The protein below binds the small molecule below.
Small molecule (SMILES): Nc1nc(O)c2nc(CNc3ccc(C(=O)O)cc3)cnc2n1

Sequence of chain 2.D:
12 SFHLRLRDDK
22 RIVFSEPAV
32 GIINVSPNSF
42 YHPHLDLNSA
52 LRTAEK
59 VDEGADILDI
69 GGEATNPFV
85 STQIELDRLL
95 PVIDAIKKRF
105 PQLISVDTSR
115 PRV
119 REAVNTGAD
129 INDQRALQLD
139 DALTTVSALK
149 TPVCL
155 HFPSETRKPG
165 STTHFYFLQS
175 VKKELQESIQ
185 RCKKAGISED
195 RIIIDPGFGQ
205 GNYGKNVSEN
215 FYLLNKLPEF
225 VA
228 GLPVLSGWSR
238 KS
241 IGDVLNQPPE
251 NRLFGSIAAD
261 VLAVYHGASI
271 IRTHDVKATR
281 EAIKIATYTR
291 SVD

Binding-site contacts:
Ligand atom C21 contacts residue PRO75 of chain 2.D at 3.6 Å (hydrophobic).
Ligand atom C17 contacts residue TYR207 of chain 2.D at 3.5 Å (hydrophobic).
Ligand atom C2 contacts residue LYS238 of chain 2.D at 3.6 Å.
Ligand atom C7 contacts residue ASP199 of chain 2.D at 3.1 Å.
Ligand atom O1 contacts residue LYS238 of chain 2.D at 2.6 Å (salt-bridge).
Ligand atom N14 contacts residue TYR207 of chain 2.D at 3.1 Å (h-bond).
Ligand atom N8 contacts residue GLN132 of chain 2.D at 3.4 Å (h-bond).
Ligand atom N6 contacts residue TYR207 of chain 2.D at 3.3 Å (h-bond).
Ligand atom N6 contacts residue LYS238 of chain 2.D at 3.2 Å (salt-bridge).
Ligand atom N6 contacts residue ARG272 of chain 2.D at 3.4 Å (salt-bridge).
Ligand atom C10 contacts residue ARG272 of chain 2.D at 3.4 Å.
Ligand atom O22 contacts residue GLN204 of chain 2.D at 3.0 Å (h-bond).
Ligand atom O22 contacts residue SER239 of chain 2.D at 2.7 Å (h-bond).
Ligand atom N9 contacts residue ASN130 of chain 2.D at 3.0 Å (h-bond).
Ligand atom C21 contacts residue SER239 of chain 2.D at 3.4 Å.
Ligand atom C10 contacts residue TYR207 of chain 2.D at 3.4 Å (hydrophobic).
Ligand atom C12 contacts residue ASP111 of chain 2.D at 3.4 Å.
Ligand atom N8 contacts residue ASP111 of chain 2.D at 2.8 Å (salt-bridge).
Ligand atom C7 contacts residue ASN130 of chain 2.D at 3.6 Å.
Ligand atom C2 contacts residue MSE154 of chain 2.D at 3.7 Å.
Ligand atom C16 contacts residue LYS238 of chain 2.D at 3.7 Å.
Ligand atom C12 contacts residue GLN132 of chain 2.D at 3.4 Å.
Ligand atom C20 contacts residue PRO75 of chain 2.D at 3.4 Å (hydrophobic).
Ligand atom N4 contacts residue MSE154 of chain 2.D at 3.6 Å (h-bond).
Ligand atom O23 contacts residue SER239 of chain 2.D at 2.7 Å (h-bond).
Ligand atom C19 contacts residue GLY203 of chain 2.D at 3.6 Å.
Ligand atom C12 contacts residue ARG272 of chain 2.D at 3.4 Å.
Ligand atom N11 contacts residue ASP199 of chain 2.D at 2.8 Å (salt-bridge).
Ligand atom N11 contacts residue ASN130 of chain 2.D at 2.8 Å (h-bond).
Ligand atom C3 contacts residue ARG272 of chain 2.D at 3.7 Å.
Ligand atom O23 contacts residue LYS238 of chain 2.D at 3.6 Å.
Ligand atom C18 contacts residue LYS238 of chain 2.D at 3.7 Å.
Ligand atom C5 contacts residue ARG272 of chain 2.D at 3.6 Å.
Ligand atom C2 contacts residue ASP199 of chain 2.D at 3.7 Å.
Ligand atom N4 contacts residue ASP199 of chain 2.D at 2.5 Å (salt-bridge).
Ligand atom C3 contacts residue TYR207 of chain 2.D at 3.7 Å (hydrophobic).
Ligand atom N8 contacts residue ARG272 of chain 2.D at 3.5 Å.
Ligand atom O1 contacts residue GLY234 of chain 2.D at 3.6 Å (h-bond).
Ligand atom C19 contacts residue PRO75 of chain 2.D at 3.5 Å (hydrophobic).
Ligand atom N11 contacts residue CYS152 of chain 2.D at 3.6 Å (h-bond).